Sequence of chain 1.F:
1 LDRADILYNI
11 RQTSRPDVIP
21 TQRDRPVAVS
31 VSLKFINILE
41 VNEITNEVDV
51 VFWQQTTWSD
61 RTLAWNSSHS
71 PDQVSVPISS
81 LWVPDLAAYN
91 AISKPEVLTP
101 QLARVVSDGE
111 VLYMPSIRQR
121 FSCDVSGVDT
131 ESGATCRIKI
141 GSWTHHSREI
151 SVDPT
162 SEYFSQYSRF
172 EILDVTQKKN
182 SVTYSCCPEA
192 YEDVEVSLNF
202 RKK

A protein and the small-molecule ligand that binds it are described below.
Small molecule (SMILES): c1cncc(N2CCCNCC2)c1

Sequence of chain 1.G:
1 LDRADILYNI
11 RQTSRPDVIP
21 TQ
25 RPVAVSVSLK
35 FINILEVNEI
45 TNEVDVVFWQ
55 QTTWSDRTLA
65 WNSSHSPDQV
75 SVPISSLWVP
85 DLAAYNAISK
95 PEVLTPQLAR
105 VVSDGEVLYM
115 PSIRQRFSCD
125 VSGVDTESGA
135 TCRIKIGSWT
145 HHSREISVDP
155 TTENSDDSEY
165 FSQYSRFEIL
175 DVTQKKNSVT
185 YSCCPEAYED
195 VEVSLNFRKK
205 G

Binding-site contacts:
Ligand atom C9 contacts residue CYS188 of chain 1.G at 4.2 Å (hydrophobic).
Ligand atom C4 contacts residue TYR185 of chain 1.G at 3.9 Å (hydrophobic).
Ligand atom C6 contacts residue ARG104 of chain 1.F at 4.0 Å.
Ligand atom C5 contacts residue CYS187 of chain 1.G at 3.7 Å (hydrophobic).
Ligand atom C6 contacts residue LEU112 of chain 1.F at 3.9 Å (hydrophobic).
Ligand atom C9 contacts residue MET114 of chain 1.F at 4.2 Å (hydrophobic).
Ligand atom C1 contacts residue TRP143 of chain 1.G at 3.5 Å (hydrophobic).
Ligand atom N2 contacts residue TRP143 of chain 1.G at 3.2 Å (h-bond).
Ligand atom N1 contacts residue TYR89 of chain 1.G at 2.8 Å (h-bond).
Ligand atom C8 contacts residue MET114 of chain 1.F at 3.5 Å (hydrophobic).
Ligand atom N3 contacts residue THR144 of chain 1.G at 3.8 Å.
Ligand atom C3 contacts residue TYR192 of chain 1.G at 3.6 Å (hydrophobic).
Ligand atom C10 contacts residue THR144 of chain 1.G at 4.2 Å.
Ligand atom C1 contacts residue MET114 of chain 1.F at 3.7 Å (hydrophobic).
Ligand atom N2 contacts residue MET114 of chain 1.F at 3.4 Å.
Ligand atom N1 contacts residue SER142 of chain 1.G at 3.9 Å.
Ligand atom C2 contacts residue TRP143 of chain 1.G at 3.5 Å (hydrophobic).
Ligand atom N3 contacts residue TRP143 of chain 1.G at 4.1 Å.
Ligand atom C10 contacts residue LEU112 of chain 1.F at 3.8 Å (hydrophobic).
Ligand atom C9 contacts residue TRP143 of chain 1.G at 3.6 Å (hydrophobic).
Ligand atom C3 contacts residue TRP143 of chain 1.G at 3.5 Å (hydrophobic).
Ligand atom N1 contacts residue TRP143 of chain 1.G at 2.7 Å (h-bond).
Ligand atom C1 contacts residue TRP53 of chain 1.F at 4.2 Å (hydrophobic).
Ligand atom C3 contacts residue TYR185 of chain 1.G at 3.8 Å (hydrophobic).
Ligand atom C7 contacts residue TRP143 of chain 1.G at 3.5 Å (hydrophobic).
Ligand atom C10 contacts residue TRP143 of chain 1.G at 4.2 Å (hydrophobic).
Ligand atom C9 contacts residue LEU112 of chain 1.F at 4.2 Å (hydrophobic).
Ligand atom C2 contacts residue TRP53 of chain 1.F at 4.0 Å (hydrophobic).
Ligand atom C7 contacts residue MET114 of chain 1.F at 3.7 Å (hydrophobic).
Ligand atom C5 contacts residue TRP143 of chain 1.G at 4.0 Å (hydrophobic).
Ligand atom C3 contacts residue TYR89 of chain 1.G at 3.0 Å (hydrophobic).
Ligand atom C6 contacts residue THR144 of chain 1.G at 3.8 Å.
Ligand atom C4 contacts residue TRP143 of chain 1.G at 3.6 Å (hydrophobic).
Ligand atom C8 contacts residue TRP143 of chain 1.G at 3.1 Å (hydrophobic).
Ligand atom C2 contacts residue TYR89 of chain 1.G at 3.5 Å (hydrophobic).
Ligand atom N3 contacts residue MET114 of chain 1.F at 3.8 Å.
Ligand atom C4 contacts residue TYR192 of chain 1.G at 3.4 Å (hydrophobic).
Ligand atom C10 contacts residue ARG104 of chain 1.F at 4.0 Å.
Ligand atom C5 contacts residue MET114 of chain 1.F at 3.7 Å (hydrophobic).
Ligand atom C9 contacts residue TYR192 of chain 1.G at 4.0 Å (hydrophobic).